Sequence of chain 2.B:
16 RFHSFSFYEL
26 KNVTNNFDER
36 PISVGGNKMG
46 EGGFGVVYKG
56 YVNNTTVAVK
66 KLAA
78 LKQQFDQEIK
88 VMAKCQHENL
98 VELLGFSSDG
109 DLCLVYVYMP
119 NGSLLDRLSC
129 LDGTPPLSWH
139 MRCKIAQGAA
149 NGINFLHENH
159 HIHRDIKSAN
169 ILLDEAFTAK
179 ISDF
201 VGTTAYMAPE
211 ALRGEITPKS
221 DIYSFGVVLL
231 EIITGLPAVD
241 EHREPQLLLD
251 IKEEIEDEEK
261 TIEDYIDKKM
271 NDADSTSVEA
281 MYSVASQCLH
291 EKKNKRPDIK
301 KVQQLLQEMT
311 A

The small molecule below binds the protein below.
Small molecule (SMILES): O=C(Nc1ccc(CN2CCNCC2)c(C(F)(F)F)c1)c1cccc(-c2ccc3nc(NC(=O)C4CC4)sc3n2)c1

Binding-site contacts:
Ligand atom CAT contacts residue ASP181 of chain 2.B at 3.3 Å.
Ligand atom NAV contacts residue MET117 of chain 2.B at 3.0 Å (h-bond).
Ligand atom CBD contacts residue ASP181 of chain 2.B at 3.4 Å.
Ligand atom FAE contacts residue VAL98 of chain 2.B at 3.5 Å.
Ligand atom CAL contacts residue MET117 of chain 2.B at 3.5 Å (hydrophobic).
Ligand atom CBD contacts residue TYR114 of chain 2.B at 3.6 Å (hydrophobic).
Ligand atom CBM contacts residue TYR116 of chain 2.B at 3.3 Å (hydrophobic).
Ligand atom NAY contacts residue GLU85 of chain 2.B at 3.3 Å (salt-bridge).
Ligand atom NAZ contacts residue MET117 of chain 2.B at 3.0 Å (h-bond).
Ligand atom CAP contacts residue HIS161 of chain 2.B at 3.4 Å.
Ligand atom CAL contacts residue VAL115 of chain 2.B at 3.5 Å (hydrophobic).
Ligand atom CAK contacts residue TYR114 of chain 2.B at 3.7 Å (hydrophobic).
Ligand atom FAD contacts residue HIS161 of chain 2.B at 3.6 Å.
Ligand atom CAL contacts residue LEU170 of chain 2.B at 3.5 Å (hydrophobic).
Ligand atom NAY contacts residue ASP181 of chain 2.B at 3.1 Å (salt-bridge).
Ligand atom OAA contacts residue ASP181 of chain 2.B at 2.6 Å (salt-bridge).
Ligand atom CAR contacts residue GLY120 of chain 2.B at 3.5 Å.
Ligand atom NAZ contacts residue TYR116 of chain 2.B at 3.3 Å.
Ligand atom OAA contacts residue SER180 of chain 2.B at 3.2 Å.
Ligand atom FAE contacts residue ILE179 of chain 2.B at 3.3 Å.
Ligand atom OAA contacts residue VAL98 of chain 2.B at 3.4 Å.
Ligand atom CAI contacts residue GLU85 of chain 2.B at 3.4 Å.
Ligand atom NAW contacts residue PHE182 of chain 2.B at 3.4 Å.
Ligand atom CBC contacts residue MET117 of chain 2.B at 3.5 Å (hydrophobic).
Ligand atom CBE contacts residue ASP181 of chain 2.B at 3.6 Å.
Ligand atom CAF contacts residue TYR114 of chain 2.B at 3.6 Å (hydrophobic).
Ligand atom NAY contacts residue TYR114 of chain 2.B at 3.1 Å (h-bond).
Ligand atom CBM contacts residue MET117 of chain 2.B at 3.4 Å (hydrophobic).
Ligand atom CBL contacts residue ALA63 of chain 2.B at 3.7 Å (hydrophobic).
Ligand atom CAI contacts residue ASP181 of chain 2.B at 3.6 Å.
Ligand atom FAC contacts residue MET89 of chain 2.B at 3.5 Å.
Ligand atom CAF contacts residue LYS65 of chain 2.B at 3.5 Å.
Ligand atom CAP contacts residue ASP181 of chain 2.B at 3.7 Å.
Ligand atom CAQ contacts residue TYR116 of chain 2.B at 3.3 Å (hydrophobic).
Ligand atom CBK contacts residue LEU170 of chain 2.B at 3.6 Å (hydrophobic).
Ligand atom NAX contacts residue ILE160 of chain 2.B at 2.9 Å (h-bond).
Ligand atom CAN contacts residue ASP181 of chain 2.B at 3.6 Å.
Ligand atom CBB contacts residue ASP181 of chain 2.B at 3.1 Å.
Ligand atom CAO contacts residue ILE160 of chain 2.B at 3.2 Å (hydrophobic).
Ligand atom CAG contacts residue TYR114 of chain 2.B at 3.4 Å (hydrophobic).